Sequence of chain 5.A:
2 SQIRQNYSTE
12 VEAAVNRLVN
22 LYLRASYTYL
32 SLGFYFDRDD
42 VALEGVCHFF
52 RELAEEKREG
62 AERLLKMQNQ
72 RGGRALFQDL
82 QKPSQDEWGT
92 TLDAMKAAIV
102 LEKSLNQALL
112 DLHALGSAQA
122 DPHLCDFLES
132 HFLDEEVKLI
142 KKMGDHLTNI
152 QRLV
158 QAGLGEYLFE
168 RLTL

A protein and the small-molecule ligand that binds it are described below.
Small molecule (SMILES): Cc1cccc(C)c1O

Binding-site contacts:
Ligand atom C5 contacts residue TYR28 of chain 17.A at 3.6 Å (hydrophobic).
Ligand atom C3 contacts residue LEU81 of chain 17.A at 3.6 Å (hydrophobic).
Ligand atom C8 contacts residue ARG59 of chain 17.A at 3.9 Å.
Ligand atom C3 contacts residue TYR28 of chain 17.A at 4.1 Å (hydrophobic).
Ligand atom O1 contacts residue ARG59 of chain 5.A at 4.4 Å.
Ligand atom C1 contacts residue SER27 of chain 17.A at 4.2 Å.
Ligand atom C8 contacts residue SER27 of chain 17.A at 3.2 Å.
Ligand atom C4 contacts residue SER27 of chain 17.A at 4.0 Å.
Ligand atom C8 contacts residue 2MY1 of chain 5.I at 2.1 Å.
Ligand atom O1 contacts residue ARG59 of chain 17.A at 3.8 Å.
Ligand atom C7 contacts residue LEU24 of chain 17.A at 4.3 Å (hydrophobic).
Ligand atom C3 contacts residue LEU24 of chain 17.A at 4.1 Å (hydrophobic).
Ligand atom C5 contacts residue LEU31 of chain 17.A at 4.5 Å (hydrophobic).
Ligand atom C7 contacts residue LEU81 of chain 5.A at 4.2 Å (hydrophobic).
Ligand atom C2 contacts residue LEU81 of chain 17.A at 4.1 Å (hydrophobic).
Ligand atom C6 contacts residue 2MY1 of chain 5.I at 1.6 Å.
Ligand atom C6 contacts residue SER27 of chain 17.A at 3.2 Å.
Ligand atom C4 contacts residue TYR28 of chain 17.A at 3.3 Å (hydrophobic).
Ligand atom C3 contacts residue 2MY1 of chain 5.I at 0.8 Å.
Ligand atom C5 contacts residue 2MY1 of chain 5.I at 2.4 Å.
Ligand atom C4 contacts residue LEU24 of chain 17.A at 4.0 Å (hydrophobic).
Ligand atom C1 contacts residue 2MY1 of chain 5.I at 1.1 Å.
Ligand atom C7 contacts residue 2MY1 of chain 5.I at 0.8 Å.
Ligand atom O1 contacts residue 2MY1 of chain 5.I at 1.1 Å.
Ligand atom C7 contacts residue LEU81 of chain 17.A at 3.8 Å (hydrophobic).
Ligand atom C4 contacts residue 2MY1 of chain 5.I at 1.6 Å.
Ligand atom C2 contacts residue LEU81 of chain 5.A at 4.4 Å (hydrophobic).
Ligand atom C2 contacts residue 2MY1 of chain 5.I at 0.9 Å.
Ligand atom C3 contacts residue LEU81 of chain 5.A at 3.9 Å (hydrophobic).
Ligand atom C5 contacts residue SER27 of chain 17.A at 3.2 Å.
Ligand atom C8 contacts residue ARG59 of chain 5.A at 3.6 Å.
Ligand atom C7 contacts residue TYR28 of chain 5.A at 4.5 Å (hydrophobic).

Sequence of chain 17.A:
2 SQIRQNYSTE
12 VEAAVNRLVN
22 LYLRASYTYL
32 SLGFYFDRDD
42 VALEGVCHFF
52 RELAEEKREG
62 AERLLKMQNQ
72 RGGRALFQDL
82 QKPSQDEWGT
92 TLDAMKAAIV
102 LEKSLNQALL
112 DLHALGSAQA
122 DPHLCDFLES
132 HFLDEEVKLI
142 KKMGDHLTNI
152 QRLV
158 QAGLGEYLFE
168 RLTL